The small molecule below binds the protein below.
Small molecule (SMILES): CC(=O)N[C@H]1[C@H](O[C@H]2[C@H](O)[C@@H](NC(C)=O)CO[C@@H]2CO)O[C@H](CO)[C@@H](O)[C@@H]1O

Binding-site contacts:
Ligand atom O6 contacts residue TRP220 of chain 1.E at 4.3 Å.
Ligand atom O6 contacts residue ASN245 of chain 1.E at 4.1 Å.
Ligand atom C7 contacts residue ARG244 of chain 1.E at 4.2 Å.
Ligand atom C5 contacts residue LYS221 of chain 1.E at 3.8 Å.
Ligand atom C2 contacts residue ARG222 of chain 1.E at 3.9 Å.
Ligand atom C7 contacts residue ASN245 of chain 1.E at 3.8 Å.
Ligand atom C1 contacts residue LYS221 of chain 1.E at 4.2 Å.
Ligand atom C5 contacts residue ARG222 of chain 1.E at 4.3 Å.
Ligand atom C3 contacts residue ASN245 of chain 1.E at 3.8 Å.
Ligand atom O3 contacts residue ARG222 of chain 1.E at 4.1 Å.
Ligand atom O7 contacts residue ARG244 of chain 1.E at 3.8 Å.
Ligand atom C7 contacts residue ARG222 of chain 1.E at 4.3 Å.
Ligand atom O5 contacts residue ASN245 of chain 1.E at 2.4 Å (h-bond).
Ligand atom C6 contacts residue LYS221 of chain 1.E at 4.2 Å.
Ligand atom C6 contacts residue TRP220 of chain 1.E at 4.3 Å (hydrophobic).
Ligand atom O5 contacts residue ARG222 of chain 1.E at 3.3 Å (salt-bridge).
Ligand atom C4 contacts residue ASN245 of chain 1.E at 4.2 Å.
Ligand atom C8 contacts residue ARG244 of chain 1.E at 4.3 Å.
Ligand atom C2 contacts residue ASN245 of chain 1.E at 2.5 Å.
Ligand atom O5 contacts residue TRP220 of chain 1.E at 3.8 Å.
Ligand atom O4 contacts residue ARG222 of chain 1.E at 3.5 Å (salt-bridge).
Ligand atom O5 contacts residue LYS221 of chain 1.E at 4.0 Å.
Ligand atom C1 contacts residue ASN245 of chain 1.E at 1.4 Å.
Ligand atom N2 contacts residue ASN245 of chain 1.E at 2.9 Å (h-bond).
Ligand atom C1 contacts residue ARG222 of chain 1.E at 3.8 Å.
Ligand atom O7 contacts residue ASN245 of chain 1.E at 4.3 Å.
Ligand atom C5 contacts residue ASN245 of chain 1.E at 3.6 Å.
Ligand atom C3 contacts residue ARG222 of chain 1.E at 4.3 Å.
Ligand atom C8 contacts residue ASN245 of chain 1.E at 4.0 Å.
Ligand atom C4 contacts residue ARG222 of chain 1.E at 4.5 Å.
Ligand atom O6 contacts residue ARG222 of chain 1.E at 3.6 Å (salt-bridge).
Ligand atom O7 contacts residue LEU243 of chain 1.E at 3.8 Å.
Ligand atom O7 contacts residue ARG222 of chain 1.E at 3.1 Å.

Sequence of chain 1.E:
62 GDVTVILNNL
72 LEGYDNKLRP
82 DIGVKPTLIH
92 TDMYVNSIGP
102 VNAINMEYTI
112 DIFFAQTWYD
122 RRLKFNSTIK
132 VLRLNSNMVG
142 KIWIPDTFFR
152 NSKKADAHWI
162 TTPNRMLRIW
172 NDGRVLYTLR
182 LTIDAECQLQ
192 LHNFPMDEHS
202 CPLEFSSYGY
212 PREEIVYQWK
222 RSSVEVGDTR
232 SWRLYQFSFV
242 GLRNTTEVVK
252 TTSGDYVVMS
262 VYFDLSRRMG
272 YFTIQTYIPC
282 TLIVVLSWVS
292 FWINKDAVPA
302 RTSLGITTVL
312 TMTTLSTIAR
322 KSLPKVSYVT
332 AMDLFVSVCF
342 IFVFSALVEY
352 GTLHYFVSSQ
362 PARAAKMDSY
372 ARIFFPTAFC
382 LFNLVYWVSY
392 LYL